The small molecule below binds the protein below.
Small molecule (SMILES): CCC[C@H]1c2ccccc2C=NN1C(=O)/C=C/c1cc(Cc2cnc(N)nc2N)cc(OC)c1OC

Sequence of chain 1.A:
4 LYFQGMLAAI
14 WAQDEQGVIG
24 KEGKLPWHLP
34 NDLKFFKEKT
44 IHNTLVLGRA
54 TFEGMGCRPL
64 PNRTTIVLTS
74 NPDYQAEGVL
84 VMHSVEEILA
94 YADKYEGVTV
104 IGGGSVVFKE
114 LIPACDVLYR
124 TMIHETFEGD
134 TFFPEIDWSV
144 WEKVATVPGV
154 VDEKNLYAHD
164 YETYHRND

Binding-site contacts:
Ligand atom C32 contacts residue NAP1 of chain 1.C at 3.7 Å.
Ligand atom C25 contacts residue ARG66 of chain 1.A at 3.1 Å.
Ligand atom N01 contacts residue GLY105 of chain 1.A at 2.8 Å (h-bond).
Ligand atom N17 contacts residue LEU63 of chain 1.A at 3.4 Å.
Ligand atom O08 contacts residue LEU28 of chain 1.A at 3.5 Å.
Ligand atom C03 contacts residue NAP1 of chain 1.C at 3.3 Å.
Ligand atom C34 contacts residue TRP14 of chain 1.A at 3.8 Å (hydrophobic).
Ligand atom C19 contacts residue ARG66 of chain 1.A at 3.5 Å.
Ligand atom C09 contacts residue LEU28 of chain 1.A at 3.7 Å (hydrophobic).
Ligand atom C19 contacts residue LYS40 of chain 1.A at 3.5 Å.
Ligand atom N35 contacts residue THR124 of chain 1.A at 3.8 Å.
Ligand atom C09 contacts residue GLY26 of chain 1.A at 3.1 Å.
Ligand atom N33 contacts residue ASP35 of chain 1.A at 2.8 Å (salt-bridge).
Ligand atom C34 contacts residue NAP1 of chain 1.C at 3.7 Å.
Ligand atom N36 contacts residue PHE39 of chain 1.A at 3.5 Å.
Ligand atom C26 contacts residue ARG66 of chain 1.A at 2.8 Å.
Ligand atom C02 contacts residue ILE13 of chain 1.A at 3.7 Å (hydrophobic).
Ligand atom N36 contacts residue TRP14 of chain 1.A at 3.3 Å.
Ligand atom N36 contacts residue ALA15 of chain 1.A at 3.6 Å.
Ligand atom N01 contacts residue ILE13 of chain 1.A at 2.9 Å (h-bond).
Ligand atom N35 contacts residue ASP35 of chain 1.A at 2.6 Å (salt-bridge).
Ligand atom C02 contacts residue NAP1 of chain 1.C at 3.0 Å.
Ligand atom C02 contacts residue PHE39 of chain 1.A at 3.5 Å (hydrophobic).
Ligand atom C34 contacts residue ALA15 of chain 1.A at 3.6 Å (hydrophobic).
Ligand atom N35 contacts residue TRP14 of chain 1.A at 3.6 Å.
Ligand atom C23 contacts residue LEU36 of chain 1.A at 3.7 Å (hydrophobic).
Ligand atom C34 contacts residue ASP35 of chain 1.A at 3.5 Å.
Ligand atom C20 contacts residue LEU63 of chain 1.A at 3.7 Å (hydrophobic).
Ligand atom C15 contacts residue LEU36 of chain 1.A at 3.6 Å (hydrophobic).
Ligand atom C31 contacts residue PHE39 of chain 1.A at 3.6 Å (hydrophobic).
Ligand atom N18 contacts residue LEU63 of chain 1.A at 3.5 Å.
Ligand atom N35 contacts residue ALA15 of chain 1.A at 3.7 Å.
Ligand atom C26 contacts residue LYS40 of chain 1.A at 3.6 Å.
Ligand atom N36 contacts residue ILE13 of chain 1.A at 3.6 Å.
Ligand atom C27 contacts residue ARG66 of chain 1.A at 3.4 Å.
Ligand atom C04 contacts residue NAP1 of chain 1.C at 3.5 Å.
Ligand atom N18 contacts residue PHE39 of chain 1.A at 3.7 Å.
Ligand atom N36 contacts residue NAP1 of chain 1.C at 3.3 Å (h-bond).
Ligand atom N01 contacts residue NAP1 of chain 1.C at 3.3 Å.
Ligand atom N01 contacts residue PHE39 of chain 1.A at 3.6 Å.